A protein and the small-molecule ligand that binds it are described below.
Small molecule (SMILES): O=C(c1ccc(Oc2ncccc2C2CCOCC2)cc1)c1nc2ccccc2[nH]1

Sequence of chain 1.A:
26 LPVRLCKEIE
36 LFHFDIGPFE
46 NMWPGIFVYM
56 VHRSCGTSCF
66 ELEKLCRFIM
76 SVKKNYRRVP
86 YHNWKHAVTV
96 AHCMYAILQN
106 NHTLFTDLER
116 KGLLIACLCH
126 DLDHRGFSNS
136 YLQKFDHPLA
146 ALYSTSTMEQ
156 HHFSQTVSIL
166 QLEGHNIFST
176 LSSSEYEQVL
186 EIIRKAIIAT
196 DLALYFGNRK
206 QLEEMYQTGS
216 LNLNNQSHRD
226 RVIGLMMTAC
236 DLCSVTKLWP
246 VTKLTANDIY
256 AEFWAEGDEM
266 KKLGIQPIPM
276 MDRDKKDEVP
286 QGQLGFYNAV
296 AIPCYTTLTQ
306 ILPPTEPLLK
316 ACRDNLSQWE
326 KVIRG

Binding-site contacts:
Ligand atom C06 contacts residue VAL284 of chain 1.A at 3.7 Å (hydrophobic).
Ligand atom C20 contacts residue ILE254 of chain 1.A at 3.8 Å (hydrophobic).
Ligand atom C29 contacts residue PHE291 of chain 1.A at 3.6 Å (hydrophobic).
Ligand atom N18 contacts residue ILE254 of chain 1.A at 3.6 Å.
Ligand atom C05 contacts residue GLY287 of chain 1.A at 3.8 Å.
Ligand atom C10 contacts residue MET275 of chain 1.A at 3.7 Å (hydrophobic).
Ligand atom C10 contacts residue GLY287 of chain 1.A at 3.7 Å.
Ligand atom C30 contacts residue PHE291 of chain 1.A at 3.4 Å (hydrophobic).
Ligand atom O01 contacts residue PHE291 of chain 1.A at 3.9 Å.
Ligand atom C19 contacts residue GLN288 of chain 1.A at 3.7 Å.
Ligand atom C03 contacts residue MET275 of chain 1.A at 3.8 Å (hydrophobic).
Ligand atom O01 contacts residue GLY287 of chain 1.A at 3.0 Å (h-bond).
Ligand atom C08 contacts residue PRO274 of chain 1.A at 3.6 Å (hydrophobic).
Ligand atom N04 contacts residue TYR255 of chain 1.A at 2.8 Å (h-bond).
Ligand atom C07 contacts residue PRO274 of chain 1.A at 3.7 Å (hydrophobic).
Ligand atom C25 contacts residue HIS87 of chain 1.A at 3.7 Å.
Ligand atom C14 contacts residue GLN288 of chain 1.A at 3.8 Å.
Ligand atom C07 contacts residue LYS280 of chain 1.A at 3.6 Å.
Ligand atom C05 contacts residue MET275 of chain 1.A at 3.8 Å (hydrophobic).
Ligand atom C08 contacts residue GLU283 of chain 1.A at 3.6 Å.
Ligand atom C14 contacts residue TYR255 of chain 1.A at 3.8 Å (hydrophobic).
Ligand atom C05 contacts residue TYR255 of chain 1.A at 3.7 Å (hydrophobic).
Ligand atom C07 contacts residue VAL284 of chain 1.A at 3.8 Å (hydrophobic).
Ligand atom C20 contacts residue VAL240 of chain 1.A at 3.6 Å (hydrophobic).
Ligand atom O16 contacts residue ILE254 of chain 1.A at 3.4 Å.
Ligand atom C20 contacts residue SER239 of chain 1.A at 3.3 Å.
Ligand atom N18 contacts residue GLN288 of chain 1.A at 3.4 Å (h-bond).
Ligand atom C02 contacts residue GLY287 of chain 1.A at 3.4 Å.
Ligand atom C03 contacts residue GLY287 of chain 1.A at 3.6 Å.
Ligand atom C13 contacts residue MET275 of chain 1.A at 3.6 Å (hydrophobic).
Ligand atom C14 contacts residue PHE258 of chain 1.A at 3.3 Å (hydrophobic).
Ligand atom C17 contacts residue ILE254 of chain 1.A at 3.7 Å (hydrophobic).
Ligand atom N11 contacts residue GLY287 of chain 1.A at 3.5 Å.
Ligand atom N04 contacts residue GLY287 of chain 1.A at 3.8 Å.
Ligand atom C19 contacts residue ILE254 of chain 1.A at 3.6 Å (hydrophobic).
Ligand atom C09 contacts residue MET275 of chain 1.A at 3.7 Å (hydrophobic).
Ligand atom C07 contacts residue GLU283 of chain 1.A at 3.6 Å.
Ligand atom C03 contacts residue TYR255 of chain 1.A at 3.8 Å (hydrophobic).
Ligand atom C13 contacts residue TYR255 of chain 1.A at 3.2 Å (hydrophobic).
Ligand atom C15 contacts residue PHE258 of chain 1.A at 3.8 Å (hydrophobic).